Binding-site contacts:
Ligand atom O13 contacts residue PHE374 of chain 1.A at 3.5 Å.
Ligand atom C15 contacts residue GLY375 of chain 1.A at 3.5 Å.
Ligand atom C17 contacts residue HIS155 of chain 1.A at 3.4 Å.
Ligand atom O30 contacts residue ARG89 of chain 1.A at 3.8 Å.
Ligand atom C16 contacts residue HIS155 of chain 1.A at 3.5 Å.
Ligand atom C14 contacts residue GLY375 of chain 1.A at 3.5 Å.
Ligand atom O25 contacts residue HIS155 of chain 1.A at 2.9 Å.
Ligand atom C3 contacts residue PHE202 of chain 1.A at 3.6 Å (hydrophobic).
Ligand atom O12 contacts residue GLU192 of chain 1.A at 3.6 Å.
Ligand atom C10 contacts residue PHE374 of chain 1.A at 3.8 Å (hydrophobic).
Ligand atom O24 contacts residue TRP145 of chain 1.A at 3.7 Å.
Ligand atom C2 contacts residue PHE202 of chain 1.A at 3.7 Å (hydrophobic).
Ligand atom C4 contacts residue GLU192 of chain 1.A at 3.5 Å.
Ligand atom C14 contacts residue PHE202 of chain 1.A at 3.7 Å (hydrophobic).
Ligand atom O25 contacts residue LEU206 of chain 1.A at 3.6 Å.
Ligand atom O24 contacts residue PRO191 of chain 1.A at 3.8 Å.
Ligand atom O25 contacts residue PRO191 of chain 1.A at 3.0 Å.
Ligand atom O24 contacts residue ASP376 of chain 1.A at 3.6 Å.
Ligand atom C11 contacts residue PHE202 of chain 1.A at 3.3 Å (hydrophobic).
Ligand atom C6 contacts residue ARG89 of chain 1.A at 3.5 Å.
Ligand atom C16 contacts residue LEU206 of chain 1.A at 3.6 Å (hydrophobic).
Ligand atom O23 contacts residue ASP376 of chain 1.A at 3.6 Å.
Ligand atom O25 contacts residue GLU192 of chain 1.A at 3.0 Å (salt-bridge).
Ligand atom O24 contacts residue HIS155 of chain 1.A at 2.6 Å (h-bond).
Ligand atom C15 contacts residue GLU192 of chain 1.A at 3.6 Å.
Ligand atom O12 contacts residue PHE202 of chain 1.A at 3.3 Å.
Ligand atom C2 contacts residue ARG89 of chain 1.A at 3.8 Å.
Ligand atom O29 contacts residue VAL200 of chain 1.A at 3.6 Å.
Ligand atom O13 contacts residue PHE202 of chain 1.A at 3.9 Å.
Ligand atom C10 contacts residue PHE202 of chain 1.A at 3.4 Å (hydrophobic).
Ligand atom C4 contacts residue PHE202 of chain 1.A at 3.5 Å (hydrophobic).
Ligand atom C9 contacts residue PHE374 of chain 1.A at 3.6 Å (hydrophobic).
Ligand atom C5 contacts residue PHE202 of chain 1.A at 3.6 Å (hydrophobic).
Ligand atom O29 contacts residue ARG89 of chain 1.A at 3.1 Å (salt-bridge).
Ligand atom C6 contacts residue PHE202 of chain 1.A at 3.8 Å (hydrophobic).
Ligand atom C16 contacts residue GLU192 of chain 1.A at 3.8 Å.
Ligand atom C15 contacts residue LEU206 of chain 1.A at 3.6 Å (hydrophobic).
Ligand atom C5 contacts residue GLU192 of chain 1.A at 3.6 Å.
Ligand atom C1 contacts residue ARG89 of chain 1.A at 3.2 Å.
Ligand atom C9 contacts residue PHE202 of chain 1.A at 3.5 Å (hydrophobic).

Sequence of chain 1.A:
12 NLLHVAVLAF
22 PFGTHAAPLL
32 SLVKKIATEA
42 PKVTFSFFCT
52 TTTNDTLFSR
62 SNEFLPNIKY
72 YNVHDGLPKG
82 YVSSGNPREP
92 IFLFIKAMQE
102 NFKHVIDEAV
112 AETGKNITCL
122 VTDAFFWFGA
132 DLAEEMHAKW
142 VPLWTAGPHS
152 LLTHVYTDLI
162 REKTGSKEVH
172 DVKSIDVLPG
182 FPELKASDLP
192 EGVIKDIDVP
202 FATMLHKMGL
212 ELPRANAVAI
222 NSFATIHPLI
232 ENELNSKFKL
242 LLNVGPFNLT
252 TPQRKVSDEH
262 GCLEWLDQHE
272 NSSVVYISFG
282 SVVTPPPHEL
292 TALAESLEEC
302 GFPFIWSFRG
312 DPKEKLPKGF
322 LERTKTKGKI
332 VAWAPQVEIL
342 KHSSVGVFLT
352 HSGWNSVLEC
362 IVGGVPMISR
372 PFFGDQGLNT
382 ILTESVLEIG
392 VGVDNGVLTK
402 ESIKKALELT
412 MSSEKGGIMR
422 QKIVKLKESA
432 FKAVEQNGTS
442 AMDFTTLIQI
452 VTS

This small molecule binds to this protein.
Small molecule (SMILES): O=c1c(O)c(-c2cc(O)c(O)c(O)c2)oc2cc(O)cc(O)c12